Binding-site contacts:
Ligand atom C1 contacts residue ASN416 of chain 3.A at 1.4 Å.
Ligand atom C8 contacts residue ASN416 of chain 3.A at 3.7 Å.
Ligand atom O7 contacts residue NAG1 of chain 3.C at 3.3 Å (h-bond).
Ligand atom C7 contacts residue NAG1 of chain 3.C at 4.4 Å.
Ligand atom C5 contacts residue ASN416 of chain 3.A at 3.7 Å.
Ligand atom C3 contacts residue ASN416 of chain 3.A at 3.8 Å.
Ligand atom C4 contacts residue ASN416 of chain 3.A at 4.2 Å.
Ligand atom C2 contacts residue ASN416 of chain 3.A at 2.4 Å.
Ligand atom O5 contacts residue ASN416 of chain 3.A at 2.4 Å (h-bond).
Ligand atom O5 contacts residue PRO261 of chain 3.A at 4.1 Å.
Ligand atom C6 contacts residue PRO261 of chain 3.A at 4.2 Å (hydrophobic).
Ligand atom O7 contacts residue ASN232 of chain 3.A at 3.6 Å.
Ligand atom N2 contacts residue ASN416 of chain 3.A at 2.9 Å (h-bond).
Ligand atom O7 contacts residue ASN416 of chain 3.A at 4.4 Å.
Ligand atom C7 contacts residue ASN416 of chain 3.A at 3.5 Å.
Ligand atom C7 contacts residue ASN232 of chain 3.A at 4.0 Å.
Ligand atom O6 contacts residue PRO261 of chain 3.A at 3.4 Å.

Sequence of chain 3.A:
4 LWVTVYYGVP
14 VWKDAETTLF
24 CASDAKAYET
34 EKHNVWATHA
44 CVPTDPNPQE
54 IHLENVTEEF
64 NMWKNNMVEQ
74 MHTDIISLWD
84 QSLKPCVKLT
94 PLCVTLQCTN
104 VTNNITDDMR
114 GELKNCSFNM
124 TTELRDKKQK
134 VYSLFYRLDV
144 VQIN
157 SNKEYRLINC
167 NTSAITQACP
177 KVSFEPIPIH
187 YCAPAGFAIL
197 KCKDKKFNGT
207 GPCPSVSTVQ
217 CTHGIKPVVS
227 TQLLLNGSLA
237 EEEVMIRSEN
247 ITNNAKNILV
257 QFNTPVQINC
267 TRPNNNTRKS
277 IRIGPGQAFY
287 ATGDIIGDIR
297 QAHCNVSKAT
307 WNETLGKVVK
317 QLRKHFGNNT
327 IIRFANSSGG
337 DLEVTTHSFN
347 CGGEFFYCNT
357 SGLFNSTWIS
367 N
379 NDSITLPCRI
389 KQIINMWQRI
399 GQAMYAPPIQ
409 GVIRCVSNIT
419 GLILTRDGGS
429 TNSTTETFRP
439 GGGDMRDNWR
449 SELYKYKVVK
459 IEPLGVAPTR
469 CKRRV

A small-molecule ligand and the protein it binds are described below.
Small molecule (SMILES): CC(=O)N[C@@H]1[C@@H](O)[C@H](O)[C@@H](CO)O[C@H]1O